The small molecule below binds the protein below.
Small molecule (SMILES): CC(=O)N[C@@H]1[C@@H](O)[C@H](O)[C@@H](CO)O[C@@H]1O

Sequence of chain 1.D:
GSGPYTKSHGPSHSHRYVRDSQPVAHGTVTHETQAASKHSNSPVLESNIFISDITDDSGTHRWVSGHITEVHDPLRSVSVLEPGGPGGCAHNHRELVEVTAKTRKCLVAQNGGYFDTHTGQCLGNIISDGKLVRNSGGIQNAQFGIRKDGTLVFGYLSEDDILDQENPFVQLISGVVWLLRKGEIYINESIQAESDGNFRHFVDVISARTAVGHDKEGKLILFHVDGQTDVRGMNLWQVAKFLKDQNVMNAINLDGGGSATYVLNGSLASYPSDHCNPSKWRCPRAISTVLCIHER

Binding-site contacts:
Ligand atom C7 contacts residue GLY269 of chain 1.D at 3.5 Å.
Ligand atom C5 contacts residue ASP268 of chain 1.D at 3.8 Å.
Ligand atom C2 contacts residue GLY269 of chain 1.D at 3.7 Å.
Ligand atom C1 contacts residue ARG298 of chain 1.D at 3.4 Å.
Ligand atom C8 contacts residue SER10 of chain 1.D at 3.7 Å.
Ligand atom O6 contacts residue PHE123 of chain 1.D at 3.1 Å (h-bond).
Ligand atom N2 contacts residue SER10 of chain 1.D at 3.0 Å (h-bond).
Ligand atom C4 contacts residue ASP268 of chain 1.D at 3.5 Å.
Ligand atom O1 contacts residue SER10 of chain 1.D at 3.3 Å (h-bond).
Ligand atom C7 contacts residue SER10 of chain 1.D at 3.9 Å.
Ligand atom O3 contacts residue PRO12 of chain 1.D at 3.5 Å.
Ligand atom O6 contacts residue ASP268 of chain 1.D at 2.8 Å (salt-bridge).
Ligand atom C8 contacts residue GLY270 of chain 1.D at 3.9 Å.
Ligand atom C2 contacts residue SER10 of chain 1.D at 3.8 Å.
Ligand atom C6 contacts residue THR125 of chain 1.D at 3.7 Å.
Ligand atom C6 contacts residue ASP268 of chain 1.D at 3.5 Å.
Ligand atom O3 contacts residue TYR122 of chain 1.D at 3.5 Å.
Ligand atom O5 contacts residue GLY269 of chain 1.D at 3.9 Å.
Ligand atom O5 contacts residue ASP268 of chain 1.D at 3.1 Å (salt-bridge).
Ligand atom C1 contacts residue ASP268 of chain 1.D at 3.5 Å.
Ligand atom O6 contacts residue TYR122 of chain 1.D at 3.6 Å.
Ligand atom C1 contacts residue M6P1 of chain 1.Z at 3.6 Å.
Ligand atom O7 contacts residue GLY269 of chain 1.D at 3.0 Å (h-bond).
Ligand atom O5 contacts residue SER272 of chain 1.D at 3.0 Å (h-bond).
Ligand atom O1 contacts residue ARG298 of chain 1.D at 3.1 Å (salt-bridge).
Ligand atom C8 contacts residue SER220 of chain 1.D at 3.8 Å.
Ligand atom O3 contacts residue GLY11 of chain 1.D at 3.3 Å.
Ligand atom O7 contacts residue GLY270 of chain 1.D at 3.4 Å (h-bond).
Ligand atom O5 contacts residue ARG298 of chain 1.D at 3.1 Å (salt-bridge).
Ligand atom O7 contacts residue ASP268 of chain 1.D at 3.8 Å.
Ligand atom O4 contacts residue TYR122 of chain 1.D at 3.9 Å.
Ligand atom C7 contacts residue GLY270 of chain 1.D at 3.5 Å.
Ligand atom C3 contacts residue ASP268 of chain 1.D at 3.9 Å.
Ligand atom O3 contacts residue SER10 of chain 1.D at 3.2 Å (h-bond).
Ligand atom C2 contacts residue ASP268 of chain 1.D at 3.2 Å.
Ligand atom C1 contacts residue GLY269 of chain 1.D at 3.2 Å.
Ligand atom C1 contacts residue SER272 of chain 1.D at 3.7 Å.
Ligand atom C6 contacts residue PHE123 of chain 1.D at 3.4 Å (hydrophobic).
Ligand atom C4 contacts residue TYR122 of chain 1.D at 3.7 Å (hydrophobic).
Ligand atom O1 contacts residue M6P1 of chain 1.Z at 2.7 Å (h-bond).